The small molecule below binds the protein below.
Small molecule (SMILES): COC[C@H](C)N

Sequence of chain 1.B:
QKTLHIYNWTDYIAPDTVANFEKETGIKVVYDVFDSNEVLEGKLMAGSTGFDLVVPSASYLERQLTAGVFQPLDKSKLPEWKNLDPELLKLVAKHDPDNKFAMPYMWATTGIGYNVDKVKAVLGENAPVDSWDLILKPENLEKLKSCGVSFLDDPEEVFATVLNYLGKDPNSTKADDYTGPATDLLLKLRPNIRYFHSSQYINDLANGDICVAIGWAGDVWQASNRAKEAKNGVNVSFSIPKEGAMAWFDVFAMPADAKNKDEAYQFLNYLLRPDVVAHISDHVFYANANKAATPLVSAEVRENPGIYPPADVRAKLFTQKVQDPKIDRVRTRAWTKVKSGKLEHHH

Binding-site contacts:
Ligand atom C01 contacts residue ARG316 of chain 1.B at 3.6 Å.
Ligand atom C02 contacts residue LEU90 of chain 1.B at 4.5 Å (hydrophobic).
Ligand atom C01 contacts residue LEU93 of chain 1.B at 4.4 Å (hydrophobic).
Ligand atom C01 contacts residue LEU90 of chain 1.B at 4.5 Å (hydrophobic).
Ligand atom N06 contacts residue LEU90 of chain 1.B at 4.0 Å.
Ligand atom N06 contacts residue LEU93 of chain 1.B at 4.2 Å.
Ligand atom C05 contacts residue ARG316 of chain 1.B at 4.4 Å.
Ligand atom O04 contacts residue LEU93 of chain 1.B at 4.2 Å.
Ligand atom C03 contacts residue ARG316 of chain 1.B at 3.7 Å.
Ligand atom C03 contacts residue LEU93 of chain 1.B at 4.4 Å (hydrophobic).
Ligand atom N06 contacts residue TRP109 of chain 1.B at 3.4 Å.
Ligand atom C02 contacts residue ARG316 of chain 1.B at 4.2 Å.
Ligand atom C02 contacts residue LEU93 of chain 1.B at 3.6 Å (hydrophobic).